The protein below binds the small molecule below.
Small molecule (SMILES): CCCCCCCCCCO[C@@H]1O[C@H](CO)[C@@H](O[C@H]2O[C@H](CO)[C@@H](O)[C@H](O)[C@H]2O)[C@H](O)[C@H]1O

Sequence of chain 2.A:
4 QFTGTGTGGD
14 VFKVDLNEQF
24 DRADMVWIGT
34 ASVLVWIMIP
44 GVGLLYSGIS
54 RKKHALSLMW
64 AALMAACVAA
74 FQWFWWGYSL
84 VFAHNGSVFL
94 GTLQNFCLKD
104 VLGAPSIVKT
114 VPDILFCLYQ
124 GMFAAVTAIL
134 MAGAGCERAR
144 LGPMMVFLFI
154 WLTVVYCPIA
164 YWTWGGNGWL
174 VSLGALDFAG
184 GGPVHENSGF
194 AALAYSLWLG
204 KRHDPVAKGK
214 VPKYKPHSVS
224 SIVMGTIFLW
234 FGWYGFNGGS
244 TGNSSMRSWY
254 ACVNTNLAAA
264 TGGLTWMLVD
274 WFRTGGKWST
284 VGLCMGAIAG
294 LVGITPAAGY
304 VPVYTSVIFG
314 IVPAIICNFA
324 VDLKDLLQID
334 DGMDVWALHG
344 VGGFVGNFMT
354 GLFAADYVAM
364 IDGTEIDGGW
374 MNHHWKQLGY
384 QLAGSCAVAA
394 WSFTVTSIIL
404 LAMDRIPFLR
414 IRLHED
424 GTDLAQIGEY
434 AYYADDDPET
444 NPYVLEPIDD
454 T

Binding-site contacts:
Ligand atom C18 contacts residue TYR307 of chain 3.A at 4.4 Å (hydrophobic).
Ligand atom O16 contacts residue LYS102 of chain 2.A at 4.4 Å.
Ligand atom C19 contacts residue TYR307 of chain 3.A at 4.4 Å (hydrophobic).
Ligand atom C31 contacts residue CYS100 of chain 2.A at 4.4 Å (hydrophobic).
Ligand atom C28 contacts residue TYR307 of chain 3.A at 4.2 Å (hydrophobic).
Ligand atom C22 contacts residue TYR307 of chain 3.A at 4.0 Å (hydrophobic).
Ligand atom C34 contacts residue TYR307 of chain 3.A at 4.2 Å (hydrophobic).
Ligand atom O16 contacts residue TYR307 of chain 3.A at 4.2 Å.
Ligand atom C25 contacts residue TYR307 of chain 3.A at 4.5 Å (hydrophobic).
Ligand atom C40 contacts residue CYS100 of chain 2.A at 4.3 Å (hydrophobic).
Ligand atom C34 contacts residue CYS100 of chain 2.A at 4.3 Å (hydrophobic).
Ligand atom C37 contacts residue CYS100 of chain 2.A at 3.7 Å (hydrophobic).
Ligand atom C40 contacts residue PHE77 of chain 2.A at 4.4 Å (hydrophobic).
Ligand atom C43 contacts residue TRP78 of chain 2.A at 4.0 Å (hydrophobic).
Ligand atom C43 contacts residue PHE77 of chain 2.A at 4.4 Å (hydrophobic).

Sequence of chain 3.A:
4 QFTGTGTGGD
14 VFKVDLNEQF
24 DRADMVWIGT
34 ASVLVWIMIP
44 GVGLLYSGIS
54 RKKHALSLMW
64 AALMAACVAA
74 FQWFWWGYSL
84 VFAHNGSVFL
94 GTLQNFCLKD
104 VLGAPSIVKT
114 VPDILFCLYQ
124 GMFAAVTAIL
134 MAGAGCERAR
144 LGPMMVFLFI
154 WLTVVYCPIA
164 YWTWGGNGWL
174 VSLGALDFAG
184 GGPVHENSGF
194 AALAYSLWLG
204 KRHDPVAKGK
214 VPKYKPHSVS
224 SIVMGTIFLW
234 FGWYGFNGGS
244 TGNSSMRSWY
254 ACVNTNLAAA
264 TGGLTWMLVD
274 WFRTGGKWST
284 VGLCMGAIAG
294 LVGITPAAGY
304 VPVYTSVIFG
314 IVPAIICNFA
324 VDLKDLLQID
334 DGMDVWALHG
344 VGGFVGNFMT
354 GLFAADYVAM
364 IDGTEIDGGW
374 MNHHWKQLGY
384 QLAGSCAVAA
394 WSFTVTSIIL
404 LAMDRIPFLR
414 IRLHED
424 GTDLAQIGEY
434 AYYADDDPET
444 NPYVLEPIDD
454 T